Binding-site contacts:
Ligand atom C16 contacts residue TYR159 of chain 16.A at 3.8 Å (hydrophobic).
Ligand atom C14 contacts residue TYR159 of chain 16.A at 3.5 Å (hydrophobic).
Ligand atom C20 contacts residue LEU240 of chain 16.A at 3.8 Å (hydrophobic).
Ligand atom O3 contacts residue TYR112 of chain 16.A at 3.6 Å.
Ligand atom O1 contacts residue PHE237 of chain 16.A at 3.8 Å.
Ligand atom C10 contacts residue TYR159 of chain 16.A at 3.5 Å (hydrophobic).
Ligand atom CL2 contacts residue TYR159 of chain 16.A at 3.6 Å.
Ligand atom C13 contacts residue ILE110 of chain 16.A at 3.7 Å (hydrophobic).
Ligand atom C1 contacts residue TYR205 of chain 16.A at 3.8 Å (hydrophobic).
Ligand atom C3 contacts residue MET132 of chain 16.A at 3.7 Å (hydrophobic).
Ligand atom C7 contacts residue MET132 of chain 16.A at 3.3 Å (hydrophobic).
Ligand atom C12 contacts residue ILE110 of chain 16.A at 3.8 Å (hydrophobic).
Ligand atom CL2 contacts residue ILE25 of chain 16.C at 3.4 Å.
Ligand atom CL2 contacts residue ALA24 of chain 16.C at 3.5 Å.
Ligand atom C6 contacts residue TYR112 of chain 16.A at 3.7 Å (hydrophobic).
Ligand atom CL3 contacts residue PHE134 of chain 16.A at 3.8 Å.
Ligand atom C8 contacts residue MET132 of chain 16.A at 3.4 Å (hydrophobic).
Ligand atom C9 contacts residue PHE237 of chain 16.A at 3.7 Å (hydrophobic).
Ligand atom C19 contacts residue LEU240 of chain 16.A at 3.8 Å (hydrophobic).
Ligand atom C20 contacts residue ILE194 of chain 16.A at 3.8 Å (hydrophobic).
Ligand atom C21 contacts residue SER128 of chain 16.A at 3.8 Å.
Ligand atom O3 contacts residue PHE130 of chain 16.A at 3.6 Å.
Ligand atom C17 contacts residue ALA24 of chain 16.C at 3.7 Å (hydrophobic).
Ligand atom C21 contacts residue HIS207 of chain 16.A at 3.6 Å.
Ligand atom C21 contacts residue TYR205 of chain 16.A at 3.8 Å (hydrophobic).
Ligand atom C5 contacts residue TYR112 of chain 16.A at 3.5 Å (hydrophobic).
Ligand atom C17 contacts residue TYR159 of chain 16.A at 3.7 Å (hydrophobic).
Ligand atom C4 contacts residue MET132 of chain 16.A at 3.8 Å (hydrophobic).
Ligand atom C13 contacts residue MET132 of chain 16.A at 3.4 Å (hydrophobic).
Ligand atom O2 contacts residue VAL196 of chain 16.A at 3.4 Å.
Ligand atom C9 contacts residue VAL199 of chain 16.A at 3.6 Å (hydrophobic).
Ligand atom C13 contacts residue PHE134 of chain 16.A at 3.7 Å (hydrophobic).
Ligand atom C2 contacts residue PHE237 of chain 16.A at 3.6 Å (hydrophobic).
Ligand atom C16 contacts residue ALA24 of chain 16.C at 3.8 Å (hydrophobic).
Ligand atom CL3 contacts residue LEU240 of chain 16.A at 3.8 Å.
Ligand atom C12 contacts residue PHE134 of chain 16.A at 3.8 Å (hydrophobic).
Ligand atom C7 contacts residue PHE237 of chain 16.A at 3.5 Å (hydrophobic).
Ligand atom O1 contacts residue MET132 of chain 16.A at 3.7 Å.
Ligand atom C11 contacts residue ILE110 of chain 16.A at 3.8 Å (hydrophobic).
Ligand atom O1 contacts residue ILE110 of chain 16.A at 3.7 Å.

Sequence of chain 16.A:
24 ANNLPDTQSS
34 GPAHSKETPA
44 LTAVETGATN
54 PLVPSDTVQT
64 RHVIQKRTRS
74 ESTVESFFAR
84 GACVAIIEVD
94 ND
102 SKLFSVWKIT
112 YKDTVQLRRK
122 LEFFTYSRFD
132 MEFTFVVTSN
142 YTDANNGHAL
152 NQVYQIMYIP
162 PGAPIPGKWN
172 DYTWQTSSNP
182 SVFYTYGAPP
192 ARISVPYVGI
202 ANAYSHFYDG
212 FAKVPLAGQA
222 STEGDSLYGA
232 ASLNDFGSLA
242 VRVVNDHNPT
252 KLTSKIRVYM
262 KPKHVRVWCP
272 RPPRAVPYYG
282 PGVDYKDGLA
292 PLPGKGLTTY

Sequence of chain 16.C:
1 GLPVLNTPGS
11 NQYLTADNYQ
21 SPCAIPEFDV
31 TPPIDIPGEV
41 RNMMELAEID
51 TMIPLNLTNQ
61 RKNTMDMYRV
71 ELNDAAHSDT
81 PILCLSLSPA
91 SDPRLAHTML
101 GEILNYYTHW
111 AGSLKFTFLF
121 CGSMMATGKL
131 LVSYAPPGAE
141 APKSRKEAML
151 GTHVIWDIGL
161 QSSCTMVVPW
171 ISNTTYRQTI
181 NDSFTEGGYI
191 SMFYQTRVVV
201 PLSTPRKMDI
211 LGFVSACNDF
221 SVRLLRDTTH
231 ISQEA

The small molecule below binds the protein below.
Small molecule (SMILES): COc1ccc(OCc2ccc(COc3c(Cl)cccc3Cl)cc2)c(Cl)c1